Binding-site contacts:
Ligand atom C8 contacts residue TYR118 of chain 1.A at 3.5 Å (hydrophobic).
Ligand atom C4 contacts residue ASN117 of chain 1.A at 4.1 Å.
Ligand atom C2 contacts residue ASN117 of chain 1.A at 2.2 Å.
Ligand atom O5 contacts residue ALA116 of chain 1.A at 4.3 Å.
Ligand atom C7 contacts residue ASN117 of chain 1.A at 3.5 Å.
Ligand atom O6 contacts residue ASN117 of chain 1.A at 4.4 Å.
Ligand atom O5 contacts residue ASN117 of chain 1.A at 2.4 Å (h-bond).
Ligand atom C8 contacts residue SER119 of chain 1.A at 4.3 Å.
Ligand atom C5 contacts residue ASN117 of chain 1.A at 3.7 Å.
Ligand atom O3 contacts residue ARG129 of chain 1.A at 4.0 Å.
Ligand atom C1 contacts residue ASN117 of chain 1.A at 1.4 Å.
Ligand atom C8 contacts residue LEU114 of chain 1.A at 4.3 Å (hydrophobic).
Ligand atom C8 contacts residue ARG129 of chain 1.A at 3.7 Å.
Ligand atom C7 contacts residue ARG129 of chain 1.A at 4.4 Å.
Ligand atom C3 contacts residue ASN117 of chain 1.A at 3.6 Å.
Ligand atom O3 contacts residue ASN117 of chain 1.A at 4.5 Å.
Ligand atom C2 contacts residue ARG129 of chain 1.A at 4.2 Å.
Ligand atom C8 contacts residue ASN117 of chain 1.A at 3.4 Å.
Ligand atom N2 contacts residue ASN117 of chain 1.A at 2.7 Å (h-bond).

The protein below binds the small molecule below.
Small molecule (SMILES): CC(=O)N[C@@H]1[C@@H](O)[C@H](O)[C@@H](CO)O[C@H]1O

Sequence of chain 1.A:
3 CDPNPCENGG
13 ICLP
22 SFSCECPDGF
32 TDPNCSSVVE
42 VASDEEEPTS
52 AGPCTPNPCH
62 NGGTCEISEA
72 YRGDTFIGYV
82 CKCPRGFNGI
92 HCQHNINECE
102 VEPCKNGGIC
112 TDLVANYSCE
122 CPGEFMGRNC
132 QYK